The small molecule below binds the protein below.
Small molecule (SMILES): Nc1ncnc2c1ncn2[C@@H]1O[C@H](COP(=O)(O)OP(=O)(O)OP(O)(O)=S)[C@@H](O)[C@H]1O

Sequence of chain 1.B:
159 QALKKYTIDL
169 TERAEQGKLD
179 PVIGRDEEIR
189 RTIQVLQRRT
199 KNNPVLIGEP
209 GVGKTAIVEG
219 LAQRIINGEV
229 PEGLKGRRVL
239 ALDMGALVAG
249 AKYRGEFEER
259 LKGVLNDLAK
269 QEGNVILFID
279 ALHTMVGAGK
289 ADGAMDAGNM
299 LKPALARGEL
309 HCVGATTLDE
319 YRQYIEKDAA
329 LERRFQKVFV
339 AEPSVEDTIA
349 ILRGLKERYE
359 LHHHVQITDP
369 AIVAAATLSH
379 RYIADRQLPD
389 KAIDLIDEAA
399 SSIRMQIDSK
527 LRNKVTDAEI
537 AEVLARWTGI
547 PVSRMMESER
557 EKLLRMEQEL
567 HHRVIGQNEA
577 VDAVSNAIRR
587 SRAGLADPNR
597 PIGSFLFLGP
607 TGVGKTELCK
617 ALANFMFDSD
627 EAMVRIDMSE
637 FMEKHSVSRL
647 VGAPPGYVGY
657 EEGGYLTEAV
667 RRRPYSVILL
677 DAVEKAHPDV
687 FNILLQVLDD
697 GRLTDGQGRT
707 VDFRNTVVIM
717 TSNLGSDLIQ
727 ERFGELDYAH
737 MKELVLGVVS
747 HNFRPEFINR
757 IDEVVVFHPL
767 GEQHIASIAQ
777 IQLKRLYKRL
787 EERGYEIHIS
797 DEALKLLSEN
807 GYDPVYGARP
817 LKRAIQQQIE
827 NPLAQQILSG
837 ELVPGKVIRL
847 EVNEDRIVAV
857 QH

Binding-site contacts:
Ligand atom S1G contacts residue PRO208 of chain 1.C at 3.7 Å.
Ligand atom C2 contacts residue PRO179 of chain 1.C at 3.2 Å (hydrophobic).
Ligand atom O2G contacts residue ARG332 of chain 1.B at 3.2 Å (salt-bridge).
Ligand atom O2A contacts residue GLY211 of chain 1.C at 3.2 Å.
Ligand atom N7 contacts residue PRO387 of chain 1.C at 3.7 Å.
Ligand atom S1G contacts residue ARG332 of chain 1.B at 2.7 Å (salt-bridge).
Ligand atom C2 contacts residue ILE349 of chain 1.C at 3.6 Å (hydrophobic).
Ligand atom N1 contacts residue ILE181 of chain 1.C at 3.0 Å (h-bond).
Ligand atom O2B contacts residue GLY211 of chain 1.C at 2.8 Å (h-bond).
Ligand atom O2B contacts residue VAL210 of chain 1.C at 3.0 Å (h-bond).
Ligand atom PG contacts residue LYS212 of chain 1.C at 3.3 Å.
Ligand atom O1B contacts residue THR213 of chain 1.C at 3.0 Å (h-bond).
Ligand atom N3 contacts residue PRO179 of chain 1.C at 3.7 Å.
Ligand atom O4' contacts residue ILE391 of chain 1.C at 3.2 Å.
Ligand atom N1 contacts residue VAL180 of chain 1.C at 3.7 Å.
Ligand atom O3B contacts residue LYS212 of chain 1.C at 2.7 Å (salt-bridge).
Ligand atom C6 contacts residue ILE349 of chain 1.C at 3.7 Å (hydrophobic).
Ligand atom C8 contacts residue GLY211 of chain 1.C at 3.5 Å.
Ligand atom C6 contacts residue ILE181 of chain 1.C at 3.6 Å (hydrophobic).
Ligand atom O3A contacts residue ARG331 of chain 1.B at 3.7 Å.
Ligand atom O2' contacts residue ASP178 of chain 1.C at 2.8 Å (salt-bridge).
Ligand atom O3B contacts residue GLY209 of chain 1.C at 3.2 Å (h-bond).
Ligand atom O1B contacts residue LYS212 of chain 1.C at 3.4 Å (salt-bridge).
Ligand atom N6 contacts residue ARG183 of chain 1.C at 3.4 Å.
Ligand atom PB contacts residue LYS212 of chain 1.C at 3.3 Å.
Ligand atom O3G contacts residue LYS212 of chain 1.C at 2.7 Å (salt-bridge).
Ligand atom N1 contacts residue ILE349 of chain 1.C at 3.7 Å.
Ligand atom C8 contacts residue PRO387 of chain 1.C at 3.7 Å (hydrophobic).
Ligand atom C1' contacts residue ILE391 of chain 1.C at 3.7 Å (hydrophobic).
Ligand atom N6 contacts residue ILE349 of chain 1.C at 3.5 Å.
Ligand atom N7 contacts residue GLY211 of chain 1.C at 3.4 Å.
Ligand atom C2 contacts residue VAL180 of chain 1.C at 3.7 Å (hydrophobic).
Ligand atom O2B contacts residue GLY209 of chain 1.C at 3.3 Å.
Ligand atom O2A contacts residue LYS212 of chain 1.C at 3.6 Å.
Ligand atom N3 contacts residue LEU353 of chain 1.C at 3.4 Å.
Ligand atom C2 contacts residue ILE181 of chain 1.C at 3.7 Å (hydrophobic).
Ligand atom N6 contacts residue ILE181 of chain 1.C at 2.8 Å (h-bond).
Ligand atom O1A contacts residue THR213 of chain 1.C at 3.6 Å.
Ligand atom N3 contacts residue ILE349 of chain 1.C at 3.7 Å.
Ligand atom O2B contacts residue LYS212 of chain 1.C at 3.3 Å (salt-bridge).

Sequence of chain 1.C:
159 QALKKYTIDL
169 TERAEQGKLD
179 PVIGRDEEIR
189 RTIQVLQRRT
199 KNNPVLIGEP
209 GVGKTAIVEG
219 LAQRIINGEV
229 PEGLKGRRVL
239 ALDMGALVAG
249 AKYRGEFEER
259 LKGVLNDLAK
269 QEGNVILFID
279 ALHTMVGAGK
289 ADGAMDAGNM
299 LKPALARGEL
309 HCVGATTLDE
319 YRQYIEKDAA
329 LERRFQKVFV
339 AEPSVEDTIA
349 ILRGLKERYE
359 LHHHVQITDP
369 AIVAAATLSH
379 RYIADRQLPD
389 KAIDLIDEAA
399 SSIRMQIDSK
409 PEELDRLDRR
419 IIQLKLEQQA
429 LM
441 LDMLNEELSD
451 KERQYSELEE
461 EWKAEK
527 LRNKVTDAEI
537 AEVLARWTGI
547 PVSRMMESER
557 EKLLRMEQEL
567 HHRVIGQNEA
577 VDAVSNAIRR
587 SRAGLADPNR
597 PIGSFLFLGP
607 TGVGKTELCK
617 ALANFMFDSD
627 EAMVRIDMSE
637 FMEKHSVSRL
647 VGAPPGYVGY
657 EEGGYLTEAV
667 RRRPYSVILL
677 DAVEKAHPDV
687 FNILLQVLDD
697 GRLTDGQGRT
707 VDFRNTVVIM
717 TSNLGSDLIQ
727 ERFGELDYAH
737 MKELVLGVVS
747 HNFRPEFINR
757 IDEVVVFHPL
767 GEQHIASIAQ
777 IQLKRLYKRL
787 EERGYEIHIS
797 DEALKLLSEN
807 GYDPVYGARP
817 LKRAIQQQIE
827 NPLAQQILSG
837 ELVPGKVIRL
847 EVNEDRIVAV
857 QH